Binding-site contacts:
Ligand atom C8 contacts residue TYR17 of chain 29.Y at 4.0 Å (hydrophobic).
Ligand atom C5 contacts residue ASN19 of chain 29.Y at 3.3 Å.
Ligand atom C6 contacts residue ASN19 of chain 29.Y at 4.1 Å.
Ligand atom C1 contacts residue ASN19 of chain 29.Y at 1.9 Å.
Ligand atom C4 contacts residue ASN19 of chain 29.Y at 4.5 Å.
Ligand atom N2 contacts residue ASN19 of chain 29.Y at 4.0 Å.
Ligand atom O5 contacts residue ASN19 of chain 29.Y at 2.2 Å (h-bond).
Ligand atom O6 contacts residue ASN19 of chain 29.Y at 4.4 Å.
Ligand atom O7 contacts residue ASN19 of chain 29.Y at 4.4 Å.
Ligand atom C3 contacts residue ASN19 of chain 29.Y at 4.4 Å.
Ligand atom C2 contacts residue ASN19 of chain 29.Y at 3.4 Å.

Sequence of chain 29.Y:
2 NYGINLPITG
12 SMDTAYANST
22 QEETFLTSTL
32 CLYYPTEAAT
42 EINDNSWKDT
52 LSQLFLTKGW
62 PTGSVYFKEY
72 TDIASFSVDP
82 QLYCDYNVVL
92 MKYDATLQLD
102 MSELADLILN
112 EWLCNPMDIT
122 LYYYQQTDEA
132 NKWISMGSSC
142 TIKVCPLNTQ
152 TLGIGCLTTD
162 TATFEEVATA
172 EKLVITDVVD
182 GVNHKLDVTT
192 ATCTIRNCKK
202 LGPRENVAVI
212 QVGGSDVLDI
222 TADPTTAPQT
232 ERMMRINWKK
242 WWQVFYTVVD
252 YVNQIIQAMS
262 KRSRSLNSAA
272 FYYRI

A protein and the small-molecule ligand that binds it are described below.
Small molecule (SMILES): CC(=O)N[C@H]1[C@H](O[C@H]2[C@H](O)[C@@H](NC(C)=O)CO[C@@H]2CO)O[C@H](CO)[C@@H](O)[C@@H]1O